Binding-site contacts:
Ligand atom C01 contacts residue ARG352 of chain 3.A at 3.8 Å.
Ligand atom C18 contacts residue ALA285 of chain 3.A at 4.0 Å (hydrophobic).
Ligand atom C02 contacts residue ARG352 of chain 3.A at 3.8 Å.
Ligand atom O13 contacts residue HEM1 of chain 3.B at 3.6 Å.
Ligand atom O27 contacts residue ARG192 of chain 3.A at 3.5 Å.
Ligand atom C21 contacts residue PHE284 of chain 3.A at 4.0 Å (hydrophobic).
Ligand atom O10 contacts residue GLU354 of chain 3.A at 4.1 Å.
Ligand atom O20 contacts residue ALA285 of chain 3.A at 3.3 Å.
Ligand atom O20 contacts residue PHE284 of chain 3.A at 3.5 Å.
Ligand atom C01 contacts residue LEU353 of chain 3.A at 4.0 Å (hydrophobic).
Ligand atom C18 contacts residue SER99 of chain 3.A at 3.3 Å.
Ligand atom C09 contacts residue MET351 of chain 3.A at 3.5 Å (hydrophobic).
Ligand atom C05 contacts residue PHE195 of chain 3.A at 3.6 Å (hydrophobic).
Ligand atom C08 contacts residue PHE195 of chain 3.A at 3.5 Å (hydrophobic).
Ligand atom C21 contacts residue ALA285 of chain 3.A at 4.0 Å (hydrophobic).
Ligand atom O19 contacts residue PHE284 of chain 3.A at 3.9 Å.
Ligand atom C08 contacts residue PHE37 of chain 3.A at 3.5 Å (hydrophobic).
Ligand atom C09 contacts residue PHE37 of chain 3.A at 3.9 Å (hydrophobic).
Ligand atom C09 contacts residue ALA350 of chain 3.A at 3.5 Å (hydrophobic).
Ligand atom O10 contacts residue ARG352 of chain 3.A at 3.5 Å.
Ligand atom C16 contacts residue HEM1 of chain 3.B at 4.1 Å.
Ligand atom C22 contacts residue ARG192 of chain 3.A at 3.3 Å.
Ligand atom C23 contacts residue ARG192 of chain 3.A at 3.5 Å.
Ligand atom O19 contacts residue ILE281 of chain 3.A at 3.1 Å.
Ligand atom C25 contacts residue ALA350 of chain 3.A at 3.1 Å (hydrophobic).
Ligand atom C26 contacts residue ILE349 of chain 3.A at 3.8 Å (hydrophobic).
Ligand atom O06 contacts residue PHE195 of chain 3.A at 4.0 Å.
Ligand atom O19 contacts residue ALA285 of chain 3.A at 3.9 Å.
Ligand atom C26 contacts residue ARG192 of chain 3.A at 4.0 Å.
Ligand atom C23 contacts residue THR289 of chain 3.A at 4.1 Å.
Ligand atom O27 contacts residue THR289 of chain 3.A at 3.2 Å.
Ligand atom C17 contacts residue SER99 of chain 3.A at 3.0 Å.
Ligand atom C04 contacts residue ALA350 of chain 3.A at 3.9 Å (hydrophobic).
Ligand atom C18 contacts residue PHE284 of chain 3.A at 4.1 Å (hydrophobic).
Ligand atom C26 contacts residue ALA350 of chain 3.A at 3.5 Å (hydrophobic).
Ligand atom C11 contacts residue ARG352 of chain 3.A at 3.7 Å.
Ligand atom O19 contacts residue SER99 of chain 3.A at 2.6 Å (h-bond).
Ligand atom C01 contacts residue GLU354 of chain 3.A at 3.4 Å.
Ligand atom C14 contacts residue HEM1 of chain 3.B at 4.0 Å.
Ligand atom C22 contacts residue ALA285 of chain 3.A at 3.8 Å (hydrophobic).

Sequence of chain 3.A:
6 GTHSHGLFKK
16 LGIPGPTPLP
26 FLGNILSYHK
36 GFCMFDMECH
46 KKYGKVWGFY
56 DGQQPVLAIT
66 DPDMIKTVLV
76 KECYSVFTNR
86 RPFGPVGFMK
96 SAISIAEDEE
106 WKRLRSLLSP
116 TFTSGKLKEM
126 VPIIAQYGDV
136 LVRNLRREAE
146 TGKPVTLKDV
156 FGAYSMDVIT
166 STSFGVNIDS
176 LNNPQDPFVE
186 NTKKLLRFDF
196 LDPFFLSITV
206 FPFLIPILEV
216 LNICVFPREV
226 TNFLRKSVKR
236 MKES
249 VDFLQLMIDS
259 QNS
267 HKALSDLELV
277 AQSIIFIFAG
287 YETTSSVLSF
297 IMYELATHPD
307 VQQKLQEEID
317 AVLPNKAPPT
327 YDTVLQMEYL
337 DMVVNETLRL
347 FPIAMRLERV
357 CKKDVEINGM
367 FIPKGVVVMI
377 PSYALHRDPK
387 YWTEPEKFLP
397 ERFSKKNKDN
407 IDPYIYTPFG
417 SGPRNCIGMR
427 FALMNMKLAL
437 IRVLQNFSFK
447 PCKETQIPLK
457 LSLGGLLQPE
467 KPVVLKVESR

This protein binds this small molecule.
Small molecule (SMILES): C/C(=C/COc1c2ccoc2cc2oc(=O)ccc12)CC[C@H](O)C(C)(C)O